This protein binds this small molecule.
Small molecule (SMILES): CC(=O)N[C@@H]1[C@@H](O)[C@H](O)[C@@H](CO)O[C@H]1O

Sequence of chain 38.H:
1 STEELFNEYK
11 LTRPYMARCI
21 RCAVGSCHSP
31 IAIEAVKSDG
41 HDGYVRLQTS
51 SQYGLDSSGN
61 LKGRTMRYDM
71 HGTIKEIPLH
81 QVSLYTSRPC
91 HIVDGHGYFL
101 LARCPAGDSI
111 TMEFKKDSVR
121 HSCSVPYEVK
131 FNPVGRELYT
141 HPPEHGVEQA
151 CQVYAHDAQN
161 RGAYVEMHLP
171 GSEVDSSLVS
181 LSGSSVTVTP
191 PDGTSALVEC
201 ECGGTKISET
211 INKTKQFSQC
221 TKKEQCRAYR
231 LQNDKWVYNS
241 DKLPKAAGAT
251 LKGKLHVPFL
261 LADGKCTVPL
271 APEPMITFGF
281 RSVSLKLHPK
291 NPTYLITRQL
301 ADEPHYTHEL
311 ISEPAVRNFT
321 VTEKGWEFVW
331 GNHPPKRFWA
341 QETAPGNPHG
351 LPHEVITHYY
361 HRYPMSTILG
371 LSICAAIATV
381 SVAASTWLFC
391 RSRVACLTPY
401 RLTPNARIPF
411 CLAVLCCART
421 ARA

Binding-site contacts:
Ligand atom C6 contacts residue ASN318 of chain 38.H at 3.2 Å.
Ligand atom C6 contacts residue SER284 of chain 38.H at 3.5 Å.
Ligand atom O6 contacts residue SER284 of chain 38.H at 2.6 Å (h-bond).
Ligand atom O6 contacts residue ASN318 of chain 38.H at 2.6 Å (h-bond).